The protein below binds the small molecule below.
Small molecule (SMILES): CC(=O)N[C@@H]1[C@@H](O)[C@H](O)[C@@H](CO)O[C@H]1O

Binding-site contacts:
Ligand atom C1 contacts residue ASN67 of chain 43.C at 1.4 Å.
Ligand atom O6 contacts residue ASN67 of chain 43.C at 3.7 Å.
Ligand atom O7 contacts residue ASN67 of chain 43.C at 4.1 Å.
Ligand atom C7 contacts residue ASN67 of chain 43.C at 3.7 Å.
Ligand atom C7 contacts residue PHE90 of chain 43.C at 4.3 Å (hydrophobic).
Ligand atom C4 contacts residue ASN67 of chain 43.C at 4.3 Å.
Ligand atom C8 contacts residue ARG89 of chain 43.C at 4.1 Å.
Ligand atom C8 contacts residue PHE90 of chain 43.C at 3.6 Å (hydrophobic).
Ligand atom C3 contacts residue ASN67 of chain 43.C at 3.8 Å.
Ligand atom O5 contacts residue ASN67 of chain 43.C at 2.5 Å (h-bond).
Ligand atom N2 contacts residue ASN67 of chain 43.C at 2.8 Å (h-bond).
Ligand atom C8 contacts residue MET118 of chain 43.C at 4.0 Å (hydrophobic).
Ligand atom C2 contacts residue ASN67 of chain 43.C at 2.4 Å.
Ligand atom C5 contacts residue ASN67 of chain 43.C at 3.8 Å.

Sequence of chain 43.C:
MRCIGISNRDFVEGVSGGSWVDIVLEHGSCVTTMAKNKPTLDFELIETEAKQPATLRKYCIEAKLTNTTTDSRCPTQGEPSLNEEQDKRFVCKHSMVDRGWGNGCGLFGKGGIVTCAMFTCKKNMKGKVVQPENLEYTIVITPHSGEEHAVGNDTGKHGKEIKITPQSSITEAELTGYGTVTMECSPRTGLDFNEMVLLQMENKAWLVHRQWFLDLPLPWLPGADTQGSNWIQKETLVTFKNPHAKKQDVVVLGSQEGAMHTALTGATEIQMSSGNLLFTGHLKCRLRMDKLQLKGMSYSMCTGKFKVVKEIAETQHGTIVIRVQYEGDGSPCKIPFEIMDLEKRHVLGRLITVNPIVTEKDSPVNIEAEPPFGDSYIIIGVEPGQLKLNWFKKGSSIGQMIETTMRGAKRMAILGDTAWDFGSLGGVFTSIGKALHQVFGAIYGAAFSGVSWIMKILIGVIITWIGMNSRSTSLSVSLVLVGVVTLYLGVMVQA